The small molecule below binds the protein below.
Small molecule (SMILES): CC(=O)N[C@H]1[C@H](O[C@H]2[C@H](O)[C@@H](NC(C)=O)CO[C@@H]2CO)O[C@H](CO)[C@@H](O)[C@@H]1O

Sequence of chain 1.C:
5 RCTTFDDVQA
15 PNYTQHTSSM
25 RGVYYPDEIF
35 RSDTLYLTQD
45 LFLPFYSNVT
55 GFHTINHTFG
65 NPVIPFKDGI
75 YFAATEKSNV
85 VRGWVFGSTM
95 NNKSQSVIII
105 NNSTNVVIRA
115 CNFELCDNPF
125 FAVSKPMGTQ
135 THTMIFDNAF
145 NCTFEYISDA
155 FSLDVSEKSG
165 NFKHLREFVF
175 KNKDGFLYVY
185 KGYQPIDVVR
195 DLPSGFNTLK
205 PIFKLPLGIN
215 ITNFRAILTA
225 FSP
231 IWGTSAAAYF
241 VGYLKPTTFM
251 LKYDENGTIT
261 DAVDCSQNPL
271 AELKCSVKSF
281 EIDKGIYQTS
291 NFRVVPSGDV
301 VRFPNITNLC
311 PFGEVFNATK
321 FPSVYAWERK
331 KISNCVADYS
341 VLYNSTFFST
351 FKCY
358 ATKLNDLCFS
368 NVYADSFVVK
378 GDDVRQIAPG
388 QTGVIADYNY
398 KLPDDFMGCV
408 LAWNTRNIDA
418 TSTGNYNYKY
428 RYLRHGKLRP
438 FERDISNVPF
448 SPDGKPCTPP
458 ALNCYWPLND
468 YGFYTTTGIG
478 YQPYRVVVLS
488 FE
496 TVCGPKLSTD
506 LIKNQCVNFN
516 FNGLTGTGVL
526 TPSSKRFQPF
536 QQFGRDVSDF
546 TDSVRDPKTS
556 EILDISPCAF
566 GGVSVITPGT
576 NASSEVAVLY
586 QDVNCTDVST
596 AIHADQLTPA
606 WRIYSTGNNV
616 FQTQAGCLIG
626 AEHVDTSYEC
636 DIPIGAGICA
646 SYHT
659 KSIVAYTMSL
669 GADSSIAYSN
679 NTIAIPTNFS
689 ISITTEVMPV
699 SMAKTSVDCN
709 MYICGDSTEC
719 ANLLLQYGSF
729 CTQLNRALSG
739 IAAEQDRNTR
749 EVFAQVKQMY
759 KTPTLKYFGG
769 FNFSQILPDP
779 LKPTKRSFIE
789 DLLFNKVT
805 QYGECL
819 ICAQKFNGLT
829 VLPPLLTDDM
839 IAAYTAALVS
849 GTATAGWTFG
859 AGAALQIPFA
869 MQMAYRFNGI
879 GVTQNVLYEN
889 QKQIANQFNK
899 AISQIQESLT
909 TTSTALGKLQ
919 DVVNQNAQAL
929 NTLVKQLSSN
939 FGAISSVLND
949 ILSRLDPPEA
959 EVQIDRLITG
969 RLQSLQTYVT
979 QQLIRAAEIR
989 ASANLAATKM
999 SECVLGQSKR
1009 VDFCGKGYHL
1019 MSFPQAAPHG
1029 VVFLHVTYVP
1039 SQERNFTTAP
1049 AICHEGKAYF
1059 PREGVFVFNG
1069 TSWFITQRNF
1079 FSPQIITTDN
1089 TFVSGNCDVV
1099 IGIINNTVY

Binding-site contacts:
Ligand atom C7 contacts residue ASN1103 of chain 1.C at 4.0 Å.
Ligand atom O5 contacts residue ASN1103 of chain 1.C at 2.3 Å (h-bond).
Ligand atom C4 contacts residue ASN1103 of chain 1.C at 4.2 Å.
Ligand atom C1 contacts residue ASN1103 of chain 1.C at 1.4 Å.
Ligand atom C5 contacts residue ASN1103 of chain 1.C at 3.6 Å.
Ligand atom C2 contacts residue ASN1103 of chain 1.C at 2.5 Å.
Ligand atom N2 contacts residue ASN1103 of chain 1.C at 2.9 Å (h-bond).
Ligand atom O6 contacts residue ASN1103 of chain 1.C at 4.3 Å.
Ligand atom C3 contacts residue ASN1103 of chain 1.C at 3.8 Å.